Binding-site contacts:
Ligand atom N2 contacts residue ASN124 of chain 1.B at 2.8 Å (h-bond).
Ligand atom C1 contacts residue ASN124 of chain 1.B at 1.5 Å.
Ligand atom C8 contacts residue ASN124 of chain 1.B at 4.3 Å.
Ligand atom O7 contacts residue PRO123 of chain 1.B at 4.4 Å.
Ligand atom C4 contacts residue ASN124 of chain 1.B at 4.1 Å.
Ligand atom O7 contacts residue ASN124 of chain 1.B at 3.0 Å (h-bond).
Ligand atom C7 contacts residue ASN124 of chain 1.B at 3.1 Å.
Ligand atom C8 contacts residue ARG121 of chain 1.B at 3.9 Å.
Ligand atom C8 contacts residue ILE122 of chain 1.B at 3.6 Å (hydrophobic).
Ligand atom C5 contacts residue ASN124 of chain 1.B at 3.7 Å.
Ligand atom C2 contacts residue ASN124 of chain 1.B at 2.3 Å.
Ligand atom C8 contacts residue PRO123 of chain 1.B at 4.2 Å (hydrophobic).
Ligand atom C3 contacts residue ASN124 of chain 1.B at 3.7 Å.
Ligand atom O5 contacts residue ASN124 of chain 1.B at 2.4 Å (h-bond).

This small molecule binds to this protein.
Small molecule (SMILES): CC(=O)N[C@@H]1[C@@H](O)[C@H](O)[C@@H](CO)O[C@H]1O

Sequence of chain 1.B:
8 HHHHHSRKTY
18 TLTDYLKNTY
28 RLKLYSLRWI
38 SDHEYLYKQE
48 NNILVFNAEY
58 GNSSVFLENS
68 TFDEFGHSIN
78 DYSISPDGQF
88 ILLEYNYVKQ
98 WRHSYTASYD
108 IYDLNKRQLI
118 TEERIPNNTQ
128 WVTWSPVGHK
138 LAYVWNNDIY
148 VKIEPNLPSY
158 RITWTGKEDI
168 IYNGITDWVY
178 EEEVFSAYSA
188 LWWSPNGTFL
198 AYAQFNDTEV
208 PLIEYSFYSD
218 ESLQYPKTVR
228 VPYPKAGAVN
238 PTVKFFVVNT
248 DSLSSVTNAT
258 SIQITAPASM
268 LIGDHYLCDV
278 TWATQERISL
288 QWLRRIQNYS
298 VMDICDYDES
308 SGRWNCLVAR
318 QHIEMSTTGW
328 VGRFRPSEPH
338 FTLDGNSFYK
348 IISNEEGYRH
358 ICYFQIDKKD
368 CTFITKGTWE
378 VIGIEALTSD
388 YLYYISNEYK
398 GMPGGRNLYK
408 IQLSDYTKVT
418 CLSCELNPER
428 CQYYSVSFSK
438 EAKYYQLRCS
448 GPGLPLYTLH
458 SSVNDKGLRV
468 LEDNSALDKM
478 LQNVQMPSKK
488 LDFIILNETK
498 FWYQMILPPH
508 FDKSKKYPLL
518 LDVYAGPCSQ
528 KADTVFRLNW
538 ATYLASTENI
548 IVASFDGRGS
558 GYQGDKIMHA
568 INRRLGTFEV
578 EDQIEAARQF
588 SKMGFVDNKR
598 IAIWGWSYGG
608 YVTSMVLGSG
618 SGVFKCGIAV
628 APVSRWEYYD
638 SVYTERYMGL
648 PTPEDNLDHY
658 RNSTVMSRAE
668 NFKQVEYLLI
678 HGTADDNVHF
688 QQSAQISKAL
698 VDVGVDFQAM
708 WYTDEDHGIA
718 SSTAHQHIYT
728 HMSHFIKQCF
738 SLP